Sequence of chain 1.E:
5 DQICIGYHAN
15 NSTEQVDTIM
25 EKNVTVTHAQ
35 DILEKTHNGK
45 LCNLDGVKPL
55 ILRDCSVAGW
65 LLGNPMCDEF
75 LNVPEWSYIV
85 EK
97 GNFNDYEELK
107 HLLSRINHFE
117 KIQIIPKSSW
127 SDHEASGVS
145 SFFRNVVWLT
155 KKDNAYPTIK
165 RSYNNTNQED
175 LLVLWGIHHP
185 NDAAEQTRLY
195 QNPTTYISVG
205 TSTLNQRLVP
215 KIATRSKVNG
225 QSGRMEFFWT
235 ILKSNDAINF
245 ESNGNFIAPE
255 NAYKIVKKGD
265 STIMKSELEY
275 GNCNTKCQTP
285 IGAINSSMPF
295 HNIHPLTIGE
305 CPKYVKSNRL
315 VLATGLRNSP

Sequence of chain 2.F:
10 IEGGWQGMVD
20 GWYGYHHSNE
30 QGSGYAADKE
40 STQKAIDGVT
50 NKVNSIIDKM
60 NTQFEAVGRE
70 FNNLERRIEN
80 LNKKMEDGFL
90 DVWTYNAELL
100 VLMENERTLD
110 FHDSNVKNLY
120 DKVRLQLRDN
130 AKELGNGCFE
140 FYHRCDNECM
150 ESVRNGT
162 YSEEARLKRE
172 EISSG

Binding-site contacts:
Ligand atom C5 contacts residue ASP21 of chain 1.E at 3.9 Å.
Ligand atom C5 contacts residue ASN312 of chain 1.E at 4.1 Å.
Ligand atom C5 contacts residue ASN27 of chain 1.E at 3.6 Å.
Ligand atom O7 contacts residue LYS58 of chain 2.F at 2.9 Å (salt-bridge).
Ligand atom C2 contacts residue ASN27 of chain 1.E at 2.8 Å.
Ligand atom O6 contacts residue ASP21 of chain 1.E at 2.7 Å (salt-bridge).
Ligand atom O7 contacts residue ASN27 of chain 1.E at 3.2 Å (h-bond).
Ligand atom O3 contacts residue ARG313 of chain 1.E at 4.1 Å.
Ligand atom C7 contacts residue LYS58 of chain 2.F at 3.3 Å.
Ligand atom C1 contacts residue ASN27 of chain 1.E at 1.5 Å.
Ligand atom C8 contacts residue LYS58 of chain 2.F at 3.1 Å.
Ligand atom O4 contacts residue ASN312 of chain 1.E at 2.6 Å (h-bond).
Ligand atom N2 contacts residue ASN27 of chain 1.E at 3.2 Å (h-bond).
Ligand atom C6 contacts residue ASN312 of chain 1.E at 4.1 Å.
Ligand atom C3 contacts residue ASN27 of chain 1.E at 4.1 Å.
Ligand atom O5 contacts residue ASN27 of chain 1.E at 2.4 Å (h-bond).
Ligand atom O5 contacts residue ASP21 of chain 1.E at 3.6 Å (salt-bridge).
Ligand atom O5 contacts residue ARG313 of chain 1.E at 4.4 Å.
Ligand atom O6 contacts residue LYS26 of chain 1.E at 3.7 Å.
Ligand atom C7 contacts residue GLN19 of chain 1.E at 4.1 Å.
Ligand atom O7 contacts residue GLN19 of chain 1.E at 3.4 Å (h-bond).
Ligand atom C7 contacts residue ASN27 of chain 1.E at 3.4 Å.
Ligand atom C4 contacts residue ASN312 of chain 1.E at 3.9 Å.
Ligand atom C6 contacts residue ASP21 of chain 1.E at 3.2 Å.
Ligand atom C8 contacts residue GLU97 of chain 1.F at 3.2 Å.
Ligand atom C4 contacts residue ASN27 of chain 1.E at 4.4 Å.

The protein below binds the small molecule below.
Small molecule (SMILES): CC(=O)N[C@H]1[C@H](O[C@H]2[C@H](O)[C@@H](NC(C)=O)CO[C@@H]2CO)O[C@H](CO)[C@@H](O)[C@@H]1O

Sequence of chain 1.F:
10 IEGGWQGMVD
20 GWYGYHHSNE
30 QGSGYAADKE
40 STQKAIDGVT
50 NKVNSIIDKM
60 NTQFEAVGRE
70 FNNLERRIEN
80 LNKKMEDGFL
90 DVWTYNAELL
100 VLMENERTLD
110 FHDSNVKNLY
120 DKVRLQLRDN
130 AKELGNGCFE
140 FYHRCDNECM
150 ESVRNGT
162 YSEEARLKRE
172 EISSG